Binding-site contacts:
Ligand atom CM4 contacts residue PHE179 of chain 18.A at 3.9 Å (hydrophobic).
Ligand atom CM6 contacts residue LEU181 of chain 18.A at 3.7 Å (hydrophobic).
Ligand atom C6B contacts residue LEU181 of chain 18.A at 3.3 Å (hydrophobic).
Ligand atom C2B contacts residue ILE122 of chain 18.A at 3.9 Å (hydrophobic).
Ligand atom CM6 contacts residue TYR144 of chain 18.A at 3.7 Å (hydrophobic).
Ligand atom N3A contacts residue PHE179 of chain 18.A at 3.0 Å.
Ligand atom N2 contacts residue MET214 of chain 18.A at 3.8 Å.
Ligand atom C6B contacts residue ILE98 of chain 18.A at 3.6 Å (hydrophobic).
Ligand atom C4B contacts residue LEU181 of chain 18.A at 3.8 Å (hydrophobic).
Ligand atom C4A contacts residue TYR144 of chain 18.A at 3.8 Å (hydrophobic).
Ligand atom C1B contacts residue LEU181 of chain 18.A at 3.8 Å (hydrophobic).
Ligand atom O1B contacts residue ILE98 of chain 18.A at 2.9 Å.
Ligand atom C1A contacts residue PHE179 of chain 18.A at 3.5 Å (hydrophobic).
Ligand atom C4 contacts residue TYR190 of chain 18.A at 3.8 Å (hydrophobic).
Ligand atom CM2 contacts residue ILE236 of chain 18.A at 4.0 Å (hydrophobic).
Ligand atom CM3 contacts residue TYR190 of chain 18.A at 3.9 Å (hydrophobic).
Ligand atom C1C contacts residue MET214 of chain 18.A at 3.7 Å (hydrophobic).
Ligand atom C2A contacts residue TYR144 of chain 18.A at 3.7 Å (hydrophobic).
Ligand atom C2B contacts residue ILE98 of chain 18.A at 3.9 Å (hydrophobic).
Ligand atom C4B contacts residue PHE179 of chain 18.A at 3.9 Å (hydrophobic).
Ligand atom O5A contacts residue TYR144 of chain 18.A at 3.1 Å.
Ligand atom C1A contacts residue TYR144 of chain 18.A at 3.1 Å (hydrophobic).
Ligand atom C5B contacts residue TYR144 of chain 18.A at 3.6 Å (hydrophobic).
Ligand atom C5 contacts residue MET214 of chain 18.A at 3.6 Å (hydrophobic).
Ligand atom C1B contacts residue ILE98 of chain 18.A at 3.6 Å (hydrophobic).
Ligand atom CM2 contacts residue ILE122 of chain 18.A at 3.7 Å (hydrophobic).
Ligand atom C2A contacts residue PHE179 of chain 18.A at 3.3 Å (hydrophobic).
Ligand atom O5A contacts residue PHE179 of chain 18.A at 3.7 Å.
Ligand atom O1 contacts residue MET214 of chain 18.A at 3.2 Å.
Ligand atom N3A contacts residue LEU217 of chain 18.A at 3.4 Å.
Ligand atom N2 contacts residue LEU100 of chain 18.A at 3.8 Å.
Ligand atom CM4 contacts residue VAL168 of chain 18.A at 3.5 Å (hydrophobic).
Ligand atom C5B contacts residue LEU181 of chain 18.A at 3.3 Å (hydrophobic).
Ligand atom CM6 contacts residue LEU184 of chain 18.A at 3.4 Å (hydrophobic).
Ligand atom O1 contacts residue LEU100 of chain 18.A at 4.0 Å.
Ligand atom O5A contacts residue ALA166 of chain 18.A at 3.9 Å.
Ligand atom CM4 contacts residue TYR142 of chain 18.A at 3.1 Å (hydrophobic).
Ligand atom C3 contacts residue LEU100 of chain 18.A at 3.9 Å (hydrophobic).
Ligand atom C4A contacts residue PHE179 of chain 18.A at 3.3 Å (hydrophobic).
Ligand atom C2C contacts residue ILE98 of chain 18.A at 4.0 Å (hydrophobic).

This small molecule binds to this protein.
Small molecule (SMILES): Cc1cc(CCCOc2c(C)cc(-c3coc(C)n3)cc2C)on1

Sequence of chain 18.C:
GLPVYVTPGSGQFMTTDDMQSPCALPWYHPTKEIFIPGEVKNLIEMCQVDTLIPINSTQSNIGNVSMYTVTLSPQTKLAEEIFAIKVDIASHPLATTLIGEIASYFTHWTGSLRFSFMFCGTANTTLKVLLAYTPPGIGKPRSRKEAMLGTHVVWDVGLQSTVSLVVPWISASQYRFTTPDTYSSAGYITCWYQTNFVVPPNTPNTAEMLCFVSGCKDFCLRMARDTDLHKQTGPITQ

Sequence of chain 18.A:
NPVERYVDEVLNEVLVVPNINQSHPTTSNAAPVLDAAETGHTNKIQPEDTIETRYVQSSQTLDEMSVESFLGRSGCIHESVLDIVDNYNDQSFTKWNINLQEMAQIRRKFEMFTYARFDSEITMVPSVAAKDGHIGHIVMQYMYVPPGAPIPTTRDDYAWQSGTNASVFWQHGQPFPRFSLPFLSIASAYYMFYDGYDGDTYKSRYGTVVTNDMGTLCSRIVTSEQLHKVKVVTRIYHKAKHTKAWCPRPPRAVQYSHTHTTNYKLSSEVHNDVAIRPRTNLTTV